Binding-site contacts:
Ligand atom O5 contacts residue ASN375 of chain 1.B at 2.4 Å (h-bond).
Ligand atom C7 contacts residue ASN375 of chain 1.B at 3.6 Å.
Ligand atom N2 contacts residue GLU376 of chain 1.B at 3.0 Å (salt-bridge).
Ligand atom C2 contacts residue ASN375 of chain 1.B at 2.4 Å.
Ligand atom C1 contacts residue ASN375 of chain 1.B at 1.4 Å.
Ligand atom C4 contacts residue ASN375 of chain 1.B at 4.2 Å.
Ligand atom C3 contacts residue ASN375 of chain 1.B at 3.8 Å.
Ligand atom O7 contacts residue ASN375 of chain 1.B at 4.0 Å.
Ligand atom C8 contacts residue TRP406 of chain 1.B at 3.6 Å (hydrophobic).
Ligand atom C1 contacts residue GLU376 of chain 1.B at 4.4 Å.
Ligand atom C5 contacts residue ASN375 of chain 1.B at 3.7 Å.
Ligand atom C8 contacts residue GLU376 of chain 1.B at 3.1 Å.
Ligand atom N2 contacts residue ASN375 of chain 1.B at 2.9 Å (h-bond).
Ligand atom C2 contacts residue GLU376 of chain 1.B at 4.1 Å.
Ligand atom C7 contacts residue GLU376 of chain 1.B at 3.5 Å.

The small molecule below binds the protein below.
Small molecule (SMILES): CC(=O)N[C@@H]1[C@@H](O)[C@H](O)[C@@H](CO)O[C@H]1O

Sequence of chain 1.B:
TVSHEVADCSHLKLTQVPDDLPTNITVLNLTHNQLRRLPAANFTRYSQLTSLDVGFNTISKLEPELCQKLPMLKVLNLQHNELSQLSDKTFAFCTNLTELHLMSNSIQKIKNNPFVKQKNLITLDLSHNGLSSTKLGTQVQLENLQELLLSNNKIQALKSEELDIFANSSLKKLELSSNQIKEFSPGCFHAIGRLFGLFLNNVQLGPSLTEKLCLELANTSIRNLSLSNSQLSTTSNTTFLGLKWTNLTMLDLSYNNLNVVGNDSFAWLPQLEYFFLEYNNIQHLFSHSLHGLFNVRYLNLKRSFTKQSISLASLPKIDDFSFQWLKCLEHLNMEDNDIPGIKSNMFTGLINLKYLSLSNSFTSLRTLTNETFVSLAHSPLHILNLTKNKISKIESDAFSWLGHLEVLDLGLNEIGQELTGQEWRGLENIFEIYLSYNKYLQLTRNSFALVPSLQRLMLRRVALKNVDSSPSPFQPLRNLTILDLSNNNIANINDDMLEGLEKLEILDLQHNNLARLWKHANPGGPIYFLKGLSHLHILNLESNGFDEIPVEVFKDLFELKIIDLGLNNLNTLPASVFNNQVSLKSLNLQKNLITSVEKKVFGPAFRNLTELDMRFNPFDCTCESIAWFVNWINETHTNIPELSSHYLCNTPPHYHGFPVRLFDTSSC